Binding-site contacts:
Ligand atom C1 contacts residue FAD1 of chain 1.M at 4.0 Å.
Ligand atom O5 contacts residue FAD1 of chain 1.M at 4.0 Å.
Ligand atom O6 contacts residue PHE461 of chain 1.C at 3.5 Å.
Ligand atom F3 contacts residue FAD1 of chain 1.M at 3.2 Å.
Ligand atom O4 contacts residue PHE481 of chain 1.C at 4.1 Å.
Ligand atom O2 contacts residue FAD1 of chain 1.M at 3.0 Å.
Ligand atom C3 contacts residue PHE481 of chain 1.C at 3.9 Å (hydrophobic).
Ligand atom O6 contacts residue TYR463 of chain 1.C at 2.9 Å (h-bond).
Ligand atom O4 contacts residue THR161 of chain 1.C at 4.3 Å.
Ligand atom C3 contacts residue ASN597 of chain 1.C at 3.9 Å.
Ligand atom C1 contacts residue HIS554 of chain 1.C at 3.3 Å.
Ligand atom F3 contacts residue ASN597 of chain 1.C at 3.2 Å.
Ligand atom O4 contacts residue ASP459 of chain 1.C at 2.6 Å (salt-bridge).
Ligand atom C5 contacts residue ASP459 of chain 1.C at 4.0 Å.
Ligand atom C2 contacts residue HIS554 of chain 1.C at 3.4 Å.
Ligand atom C4 contacts residue THR161 of chain 1.C at 4.1 Å.
Ligand atom C1 contacts residue ALA552 of chain 1.C at 3.2 Å (hydrophobic).
Ligand atom C2 contacts residue FAD1 of chain 1.M at 3.2 Å.
Ligand atom C6 contacts residue ASP459 of chain 1.C at 3.5 Å.
Ligand atom C4 contacts residue ASP459 of chain 1.C at 3.2 Å.
Ligand atom F3 contacts residue GLN455 of chain 1.C at 3.2 Å.
Ligand atom C3 contacts residue THR161 of chain 1.C at 4.3 Å.
Ligand atom C6 contacts residue ARG479 of chain 1.C at 4.3 Å.
Ligand atom C3 contacts residue FAD1 of chain 1.M at 4.1 Å.
Ligand atom C6 contacts residue TYR463 of chain 1.C at 3.5 Å (hydrophobic).
Ligand atom O4 contacts residue ARG479 of chain 1.C at 3.6 Å.
Ligand atom C2 contacts residue ASN597 of chain 1.C at 4.3 Å.
Ligand atom C3 contacts residue GLN455 of chain 1.C at 4.0 Å.
Ligand atom O2 contacts residue HIS554 of chain 1.C at 2.5 Å (h-bond).
Ligand atom O1 contacts residue FAD1 of chain 1.M at 3.5 Å.
Ligand atom C6 contacts residue PHE461 of chain 1.C at 4.0 Å (hydrophobic).
Ligand atom O1 contacts residue ALA552 of chain 1.C at 2.4 Å (h-bond).
Ligand atom O4 contacts residue HIS457 of chain 1.C at 3.8 Å.
Ligand atom O6 contacts residue LEU551 of chain 1.C at 4.2 Å.
Ligand atom O5 contacts residue ALA552 of chain 1.C at 3.9 Å.
Ligand atom F3 contacts residue ALA163 of chain 1.C at 4.4 Å.
Ligand atom O1 contacts residue HIS554 of chain 1.C at 2.9 Å (h-bond).
Ligand atom F3 contacts residue THR161 of chain 1.C at 3.3 Å.
Ligand atom O4 contacts residue GLN455 of chain 1.C at 3.7 Å.
Ligand atom O2 contacts residue ASN597 of chain 1.C at 3.5 Å (h-bond).

A protein and the small-molecule ligand that binds it are described below.
Small molecule (SMILES): OC[C@H]1O[C@@H](O)[C@H](O)[C@@H](F)[C@@H]1O

Sequence of chain 1.C:
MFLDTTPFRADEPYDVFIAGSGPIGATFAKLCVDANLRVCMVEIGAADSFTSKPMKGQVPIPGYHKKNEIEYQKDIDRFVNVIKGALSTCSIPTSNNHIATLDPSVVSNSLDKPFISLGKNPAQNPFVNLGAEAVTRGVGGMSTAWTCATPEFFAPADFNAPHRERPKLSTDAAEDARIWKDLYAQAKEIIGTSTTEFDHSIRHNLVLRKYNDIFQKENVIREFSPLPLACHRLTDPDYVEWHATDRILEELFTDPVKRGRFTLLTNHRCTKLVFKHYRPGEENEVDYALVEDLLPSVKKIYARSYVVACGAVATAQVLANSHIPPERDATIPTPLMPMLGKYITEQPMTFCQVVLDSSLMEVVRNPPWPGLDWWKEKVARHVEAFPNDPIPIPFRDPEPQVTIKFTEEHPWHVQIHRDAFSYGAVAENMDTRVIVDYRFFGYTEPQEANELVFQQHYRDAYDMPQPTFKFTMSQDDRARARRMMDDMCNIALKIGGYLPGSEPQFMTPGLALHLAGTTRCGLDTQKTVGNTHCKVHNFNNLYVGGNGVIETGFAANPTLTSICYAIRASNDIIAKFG